Sequence of chain 1.B:
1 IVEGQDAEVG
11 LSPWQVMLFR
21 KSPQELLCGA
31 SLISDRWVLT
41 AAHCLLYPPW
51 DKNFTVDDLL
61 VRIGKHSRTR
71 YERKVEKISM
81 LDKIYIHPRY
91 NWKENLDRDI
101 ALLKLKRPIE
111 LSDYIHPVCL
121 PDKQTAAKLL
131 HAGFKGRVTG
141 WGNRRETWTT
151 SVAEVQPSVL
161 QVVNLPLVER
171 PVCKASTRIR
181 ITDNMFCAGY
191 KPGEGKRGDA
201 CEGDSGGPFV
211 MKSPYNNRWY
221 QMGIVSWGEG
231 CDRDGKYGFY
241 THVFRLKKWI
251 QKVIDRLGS

Binding-site contacts:
Ligand atom N2 contacts residue ASN53 of chain 1.B at 2.7 Å.
Ligand atom C7 contacts residue ASN53 of chain 1.B at 3.7 Å.
Ligand atom C8 contacts residue ASN53 of chain 1.B at 3.2 Å.
Ligand atom C1 contacts residue ASN53 of chain 1.B at 1.5 Å.
Ligand atom O5 contacts residue ASN53 of chain 1.B at 2.4 Å (h-bond).
Ligand atom C3 contacts residue ASN53 of chain 1.B at 3.8 Å.
Ligand atom C6 contacts residue ASN53 of chain 1.B at 4.3 Å.
Ligand atom C2 contacts residue ASN53 of chain 1.B at 2.5 Å.
Ligand atom C8 contacts residue LYS52 of chain 1.B at 3.7 Å.
Ligand atom C7 contacts residue LEU46 of chain 1.B at 4.3 Å (hydrophobic).
Ligand atom C4 contacts residue ASN53 of chain 1.B at 4.2 Å.
Ligand atom C5 contacts residue ASN53 of chain 1.B at 3.7 Å.
Ligand atom N2 contacts residue LEU46 of chain 1.B at 3.9 Å.
Ligand atom C8 contacts residue PRO48 of chain 1.B at 4.0 Å (hydrophobic).
Ligand atom O7 contacts residue PRO48 of chain 1.B at 3.8 Å.
Ligand atom C7 contacts residue PRO48 of chain 1.B at 4.1 Å (hydrophobic).

The small molecule below binds the protein below.
Small molecule (SMILES): CC(=O)N[C@@H]1[C@@H](O)[C@H](O)[C@@H](CO)O[C@H]1O